Sequence of chain 1.A:
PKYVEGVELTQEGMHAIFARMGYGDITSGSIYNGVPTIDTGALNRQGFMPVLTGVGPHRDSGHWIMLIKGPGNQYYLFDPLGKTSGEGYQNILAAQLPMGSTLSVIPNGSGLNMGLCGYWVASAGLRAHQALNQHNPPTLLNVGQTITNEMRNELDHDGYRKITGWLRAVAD

Sequence of chain 1.B:
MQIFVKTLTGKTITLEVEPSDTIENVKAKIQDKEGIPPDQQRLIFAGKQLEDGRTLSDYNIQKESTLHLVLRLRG

Binding-site contacts:
Ligand atom O contacts residue LEU82 of chain 1.A at 4.2 Å.
Ligand atom CB contacts residue CYS118 of chain 1.A at 1.8 Å (hydrophobic).
Ligand atom O contacts residue ASN114 of chain 1.A at 4.0 Å.
Ligand atom C1 contacts residue GLU9 of chain 1.A at 3.6 Å.
Ligand atom CG contacts residue CYS118 of chain 1.A at 2.9 Å (hydrophobic).
Ligand atom CH3 contacts residue ASN114 of chain 1.A at 4.0 Å.
Ligand atom N contacts residue GLY75 of chain 1.B at 1.3 Å.
Ligand atom N contacts residue CYS118 of chain 1.A at 3.3 Å (h-bond).
Ligand atom OXT contacts residue ASN114 of chain 1.A at 3.5 Å (h-bond).
Ligand atom C contacts residue GLY63 of chain 1.A at 4.3 Å.
Ligand atom C contacts residue ASN114 of chain 1.A at 3.4 Å.
Ligand atom O contacts residue CYS118 of chain 1.A at 3.9 Å.
Ligand atom C1 contacts residue GLY63 of chain 1.A at 3.9 Å.
Ligand atom C1 contacts residue GLY75 of chain 1.B at 2.4 Å.
Ligand atom CH3 contacts residue HIS64 of chain 1.A at 3.6 Å.
Ligand atom C contacts residue CYS118 of chain 1.A at 3.9 Å (hydrophobic).
Ligand atom CG contacts residue GLY116 of chain 1.A at 3.8 Å.
Ligand atom CH3 contacts residue LEU82 of chain 1.A at 4.4 Å (hydrophobic).
Ligand atom CB contacts residue GLY75 of chain 1.B at 3.2 Å.
Ligand atom CB contacts residue HIS64 of chain 1.A at 4.4 Å.
Ligand atom O contacts residue GLY63 of chain 1.A at 3.7 Å.
Ligand atom OXT contacts residue HIS64 of chain 1.A at 4.0 Å.
Ligand atom N contacts residue ARG74 of chain 1.B at 4.4 Å.
Ligand atom C1 contacts residue CYS118 of chain 1.A at 2.8 Å (hydrophobic).
Ligand atom CG contacts residue ASN114 of chain 1.A at 3.1 Å.
Ligand atom C1 contacts residue GLY116 of chain 1.A at 3.6 Å.
Ligand atom CB contacts residue GLY63 of chain 1.A at 3.9 Å.
Ligand atom C contacts residue HIS64 of chain 1.A at 3.6 Å.
Ligand atom CB contacts residue GLY116 of chain 1.A at 4.1 Å.
Ligand atom CG contacts residue LEU117 of chain 1.A at 4.2 Å (hydrophobic).
Ligand atom O contacts residue HIS64 of chain 1.A at 2.5 Å (h-bond).
Ligand atom N contacts residue GLU9 of chain 1.A at 3.4 Å.
Ligand atom N contacts residue GLY63 of chain 1.A at 3.0 Å (h-bond).

The protein below binds the small molecule below.
Small molecule (SMILES): COC(=O)CCCN